The protein below binds the small molecule below.
Small molecule (SMILES): CC(=O)N[C@@H]1[C@@H](O)[C@H](O)[C@@H](CO)O[C@H]1O

Sequence of chain 1.C:
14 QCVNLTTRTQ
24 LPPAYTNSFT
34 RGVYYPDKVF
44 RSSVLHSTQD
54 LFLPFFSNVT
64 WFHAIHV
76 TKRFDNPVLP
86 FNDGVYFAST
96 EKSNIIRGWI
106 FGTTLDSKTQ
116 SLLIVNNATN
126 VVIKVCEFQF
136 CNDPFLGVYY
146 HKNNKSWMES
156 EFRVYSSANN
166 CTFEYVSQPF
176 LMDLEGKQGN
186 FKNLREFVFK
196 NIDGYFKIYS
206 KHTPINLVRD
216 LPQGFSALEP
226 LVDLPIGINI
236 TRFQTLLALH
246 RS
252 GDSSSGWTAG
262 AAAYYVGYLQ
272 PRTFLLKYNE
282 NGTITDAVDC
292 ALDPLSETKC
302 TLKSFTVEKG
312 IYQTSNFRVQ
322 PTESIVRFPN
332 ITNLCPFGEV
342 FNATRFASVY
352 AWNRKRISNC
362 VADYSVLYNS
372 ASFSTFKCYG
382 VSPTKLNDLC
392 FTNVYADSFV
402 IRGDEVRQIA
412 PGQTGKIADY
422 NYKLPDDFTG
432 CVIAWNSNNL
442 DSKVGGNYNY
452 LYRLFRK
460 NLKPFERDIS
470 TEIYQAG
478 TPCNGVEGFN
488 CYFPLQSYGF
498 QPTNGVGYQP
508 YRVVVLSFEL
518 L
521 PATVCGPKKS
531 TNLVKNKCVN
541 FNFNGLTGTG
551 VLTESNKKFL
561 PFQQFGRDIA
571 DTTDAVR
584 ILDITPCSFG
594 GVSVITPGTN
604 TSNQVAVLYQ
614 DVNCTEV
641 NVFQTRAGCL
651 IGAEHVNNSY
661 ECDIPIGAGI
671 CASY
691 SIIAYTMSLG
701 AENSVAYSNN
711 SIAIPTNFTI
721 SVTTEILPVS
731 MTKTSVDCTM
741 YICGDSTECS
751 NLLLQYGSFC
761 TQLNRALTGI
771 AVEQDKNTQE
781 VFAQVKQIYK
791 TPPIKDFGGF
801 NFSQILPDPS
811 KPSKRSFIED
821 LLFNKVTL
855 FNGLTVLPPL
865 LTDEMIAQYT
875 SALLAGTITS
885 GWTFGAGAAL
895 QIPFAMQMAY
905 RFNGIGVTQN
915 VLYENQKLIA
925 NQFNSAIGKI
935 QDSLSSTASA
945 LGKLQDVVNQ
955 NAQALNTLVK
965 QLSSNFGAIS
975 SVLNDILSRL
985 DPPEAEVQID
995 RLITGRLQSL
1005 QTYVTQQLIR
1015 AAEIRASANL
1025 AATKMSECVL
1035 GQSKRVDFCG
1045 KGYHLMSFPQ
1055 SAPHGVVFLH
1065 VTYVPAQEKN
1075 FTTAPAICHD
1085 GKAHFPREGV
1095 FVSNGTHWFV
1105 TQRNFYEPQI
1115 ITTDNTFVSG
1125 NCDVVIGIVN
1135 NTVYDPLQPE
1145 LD

Binding-site contacts:
Ligand atom C5 contacts residue ASN343 of chain 1.C at 3.7 Å.
Ligand atom C2 contacts residue ASN343 of chain 1.C at 2.5 Å.
Ligand atom C8 contacts residue ASN343 of chain 1.C at 4.3 Å.
Ligand atom O4 contacts residue SER371 of chain 1.C at 3.2 Å (h-bond).
Ligand atom C7 contacts residue ASN343 of chain 1.C at 3.1 Å.
Ligand atom N2 contacts residue ASN343 of chain 1.C at 2.9 Å (h-bond).
Ligand atom C3 contacts residue SER371 of chain 1.C at 3.8 Å.
Ligand atom C4 contacts residue ASN343 of chain 1.C at 4.2 Å.
Ligand atom C8 contacts residue GLY339 of chain 1.C at 3.7 Å.
Ligand atom O7 contacts residue GLY339 of chain 1.C at 3.8 Å.
Ligand atom C8 contacts residue PHE338 of chain 1.C at 3.3 Å (hydrophobic).
Ligand atom C7 contacts residue PHE338 of chain 1.C at 4.4 Å (hydrophobic).
Ligand atom C3 contacts residue ASN343 of chain 1.C at 3.8 Å.
Ligand atom C1 contacts residue ASN343 of chain 1.C at 1.4 Å.
Ligand atom O7 contacts residue ASN343 of chain 1.C at 2.9 Å (h-bond).
Ligand atom C4 contacts residue SER371 of chain 1.C at 3.9 Å.
Ligand atom O3 contacts residue VAL367 of chain 1.C at 3.8 Å.
Ligand atom O5 contacts residue ASN343 of chain 1.C at 2.4 Å (h-bond).
Ligand atom C7 contacts residue GLY339 of chain 1.C at 4.2 Å.
Ligand atom C5 contacts residue SER371 of chain 1.C at 4.0 Å.
Ligand atom C8 contacts residue PHE342 of chain 1.C at 4.2 Å (hydrophobic).